Binding-site contacts:
Ligand atom C07 contacts residue ALA52 of chain 2.A at 2.9 Å (hydrophobic).
Ligand atom C33 contacts residue ASP164 of chain 2.A at 3.2 Å.
Ligand atom C16 contacts residue LEU56 of chain 2.A at 3.1 Å (hydrophobic).
Ligand atom C02 contacts residue ASP164 of chain 2.A at 3.5 Å.
Ligand atom C09 contacts residue ASP164 of chain 2.A at 3.0 Å.
Ligand atom S08 contacts residue LEU97 of chain 2.A at 3.3 Å (h-bond).
Ligand atom C04 contacts residue MET99 of chain 2.A at 3.4 Å (hydrophobic).
Ligand atom C11 contacts residue LYS54 of chain 2.A at 3.6 Å.
Ligand atom C39 contacts residue MET75 of chain 2.A at 3.6 Å (hydrophobic).
Ligand atom S08 contacts residue LYS54 of chain 2.A at 3.5 Å (salt-bridge).
Ligand atom O40 contacts residue PHE165 of chain 2.A at 3.2 Å (h-bond).
Ligand atom C07 contacts residue LYS54 of chain 2.A at 3.0 Å.
Ligand atom F36 contacts residue LEU86 of chain 2.A at 3.3 Å.
Ligand atom C34 contacts residue ASP164 of chain 2.A at 3.6 Å.
Ligand atom O40 contacts residue ASP164 of chain 2.A at 3.5 Å.
Ligand atom N05 contacts residue MET99 of chain 2.A at 3.5 Å (h-bond).
Ligand atom O40 contacts residue LEU167 of chain 2.A at 3.5 Å.
Ligand atom C31 contacts residue MET75 of chain 2.A at 3.6 Å (hydrophobic).
Ligand atom N03 contacts residue ASP164 of chain 2.A at 3.1 Å (salt-bridge).
Ligand atom C06 contacts residue VAL35 of chain 2.A at 3.6 Å (hydrophobic).
Ligand atom C04 contacts residue LYS54 of chain 2.A at 3.6 Å.
Ligand atom C06 contacts residue ALA52 of chain 2.A at 3.5 Å (hydrophobic).
Ligand atom C06 contacts residue LYS54 of chain 2.A at 3.6 Å.
Ligand atom O01 contacts residue LEU97 of chain 2.A at 3.5 Å.
Ligand atom C30 contacts residue LEU97 of chain 2.A at 3.5 Å (hydrophobic).
Ligand atom F36 contacts residue MET99 of chain 2.A at 3.3 Å.
Ligand atom C26 contacts residue ILE68 of chain 2.A at 3.3 Å (hydrophobic).
Ligand atom C17 contacts residue ILE68 of chain 2.A at 3.5 Å (hydrophobic).
Ligand atom C38 contacts residue PHE165 of chain 2.A at 3.5 Å (hydrophobic).
Ligand atom F36 contacts residue ARG85 of chain 2.A at 3.1 Å.
Ligand atom C18 contacts residue ILE68 of chain 2.A at 3.5 Å (hydrophobic).
Ligand atom C07 contacts residue ILE53 of chain 2.A at 3.1 Å (hydrophobic).
Ligand atom O40 contacts residue MET75 of chain 2.A at 3.0 Å (h-bond).
Ligand atom C07 contacts residue LEU97 of chain 2.A at 3.5 Å (hydrophobic).
Ligand atom C12 contacts residue LEU97 of chain 2.A at 3.5 Å (hydrophobic).
Ligand atom C17 contacts residue LEU56 of chain 2.A at 3.5 Å (hydrophobic).
Ligand atom O32 contacts residue LYS54 of chain 2.A at 2.5 Å (salt-bridge).
Ligand atom C27 contacts residue ILE68 of chain 2.A at 3.4 Å (hydrophobic).
Ligand atom C06 contacts residue ILE53 of chain 2.A at 3.5 Å (hydrophobic).
Ligand atom C37 contacts residue PHE165 of chain 2.A at 3.6 Å (hydrophobic).

Sequence of chain 2.A:
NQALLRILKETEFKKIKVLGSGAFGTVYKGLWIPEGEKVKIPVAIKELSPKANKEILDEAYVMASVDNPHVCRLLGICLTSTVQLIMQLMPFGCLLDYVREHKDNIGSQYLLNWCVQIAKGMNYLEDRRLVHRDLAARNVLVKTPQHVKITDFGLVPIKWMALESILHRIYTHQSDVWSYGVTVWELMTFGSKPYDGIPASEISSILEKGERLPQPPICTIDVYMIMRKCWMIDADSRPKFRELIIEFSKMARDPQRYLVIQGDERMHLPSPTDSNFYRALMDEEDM

This protein binds this small molecule.
Small molecule (SMILES): CN1CCC(c2ccc(-c3ccc4c(c3)C(=O)N([C@@H](C(=O)Nc3nccs3)c3cc(F)ccc3O)C4)cc2)CC1